Sequence of chain 1.C:
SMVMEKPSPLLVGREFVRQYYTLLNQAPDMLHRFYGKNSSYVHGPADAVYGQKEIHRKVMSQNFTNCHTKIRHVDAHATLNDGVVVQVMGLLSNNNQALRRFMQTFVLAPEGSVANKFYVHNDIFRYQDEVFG

The protein below binds the small molecule below.
Small molecule (SMILES): CC[C@H](C)[C@H](NC(=O)[C@H](CCCN=C(N)N)NC(=O)[C@@H]1CCCN1)C(=O)N[C@H](C(=O)N[C@@H](Cc1ccccc1)C(=O)NCC(=O)NCC(=O)N1CCC[C@H]1C=O)[C@@H](C)O

Binding-site contacts:
Ligand atom CD1 contacts residue PHE149 of chain 1.C at 3.6 Å (hydrophobic).
Ligand atom CA contacts residue LYS148 of chain 1.C at 3.9 Å.
Ligand atom N contacts residue ARG57 of chain 1.C at 3.0 Å (salt-bridge).
Ligand atom CD1 contacts residue PRO31 of chain 1.C at 3.8 Å (hydrophobic).
Ligand atom O contacts residue ASN147 of chain 1.C at 3.4 Å (h-bond).
Ligand atom CA contacts residue ARG57 of chain 1.C at 3.3 Å.
Ligand atom N contacts residue PHE149 of chain 1.C at 2.9 Å (h-bond).
Ligand atom OG1 contacts residue ASN147 of chain 1.C at 3.9 Å.
Ligand atom CZ contacts residue VAL36 of chain 1.C at 3.6 Å (hydrophobic).
Ligand atom N contacts residue TYR59 of chain 1.C at 3.7 Å.
Ligand atom CD1 contacts residue PHE40 of chain 1.C at 3.8 Å (hydrophobic).
Ligand atom CB contacts residue GLU142 of chain 1.C at 3.5 Å.
Ligand atom O contacts residue LYS148 of chain 1.C at 3.1 Å.
Ligand atom CA contacts residue TYR59 of chain 1.C at 3.2 Å (hydrophobic).
Ligand atom CE2 contacts residue PHE40 of chain 1.C at 3.7 Å (hydrophobic).
Ligand atom OG1 contacts residue LYS148 of chain 1.C at 3.5 Å.
Ligand atom CG contacts residue GLU142 of chain 1.C at 3.8 Å.
Ligand atom CA contacts residue PHE149 of chain 1.C at 3.0 Å (hydrophobic).
Ligand atom C contacts residue PHE149 of chain 1.C at 3.5 Å (hydrophobic).
Ligand atom O contacts residue ASN147 of chain 1.C at 3.4 Å (h-bond).
Ligand atom C contacts residue ARG57 of chain 1.C at 3.6 Å.
Ligand atom N contacts residue GLU142 of chain 1.C at 3.9 Å.
Ligand atom C contacts residue TYR150 of chain 1.C at 3.7 Å (hydrophobic).
Ligand atom CD2 contacts residue GLN43 of chain 1.C at 3.6 Å.
Ligand atom CA contacts residue GLU142 of chain 1.C at 3.6 Å.
Ligand atom C contacts residue ASN147 of chain 1.C at 3.8 Å.
Ligand atom CB contacts residue PHE58 of chain 1.C at 3.7 Å (hydrophobic).
Ligand atom CZ contacts residue PHE40 of chain 1.C at 3.5 Å (hydrophobic).
Ligand atom O contacts residue TYR150 of chain 1.C at 3.3 Å.
Ligand atom O contacts residue PHE149 of chain 1.C at 3.6 Å.
Ligand atom N contacts residue LYS148 of chain 1.C at 3.8 Å.
Ligand atom CA contacts residue TYR150 of chain 1.C at 3.8 Å (hydrophobic).
Ligand atom N contacts residue ASN147 of chain 1.C at 3.1 Å (h-bond).
Ligand atom CB contacts residue PHE149 of chain 1.C at 3.5 Å (hydrophobic).
Ligand atom O contacts residue GLU142 of chain 1.C at 3.4 Å.
Ligand atom O contacts residue PHE149 of chain 1.C at 2.9 Å (h-bond).
Ligand atom CE1 contacts residue PHE40 of chain 1.C at 3.7 Å (hydrophobic).
Ligand atom CA contacts residue ASN147 of chain 1.C at 3.5 Å.
Ligand atom CE2 contacts residue GLN43 of chain 1.C at 3.6 Å.
Ligand atom CD1 contacts residue LEU35 of chain 1.C at 3.2 Å (hydrophobic).